Sequence of chain 1.D:
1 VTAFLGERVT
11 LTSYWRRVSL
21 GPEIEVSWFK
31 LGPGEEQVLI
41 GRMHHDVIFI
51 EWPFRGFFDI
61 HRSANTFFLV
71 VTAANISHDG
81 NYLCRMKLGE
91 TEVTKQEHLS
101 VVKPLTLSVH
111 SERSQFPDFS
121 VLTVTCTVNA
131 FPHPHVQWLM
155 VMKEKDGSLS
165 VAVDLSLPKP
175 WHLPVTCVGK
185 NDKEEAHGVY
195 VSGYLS

Binding-site contacts:
Ligand atom O6 contacts residue PHE54 of chain 1.D at 4.0 Å.
Ligand atom C1 contacts residue ASN75 of chain 1.D at 1.4 Å.
Ligand atom O3 contacts residue PRO53 of chain 1.D at 4.4 Å.
Ligand atom C7 contacts residue ASN75 of chain 1.D at 3.5 Å.
Ligand atom C3 contacts residue PRO53 of chain 1.D at 3.9 Å (hydrophobic).
Ligand atom C2 contacts residue ASN75 of chain 1.D at 2.4 Å.
Ligand atom C7 contacts residue PRO53 of chain 1.D at 4.3 Å (hydrophobic).
Ligand atom C5 contacts residue HIS78 of chain 1.D at 3.7 Å.
Ligand atom O5 contacts residue ASN75 of chain 1.D at 2.4 Å (h-bond).
Ligand atom C4 contacts residue ASN75 of chain 1.D at 4.2 Å.
Ligand atom C8 contacts residue PHE54 of chain 1.D at 3.4 Å (hydrophobic).
Ligand atom C2 contacts residue PHE57 of chain 1.D at 4.3 Å (hydrophobic).
Ligand atom C1 contacts residue PHE57 of chain 1.D at 4.3 Å (hydrophobic).
Ligand atom C8 contacts residue PRO53 of chain 1.D at 3.7 Å (hydrophobic).
Ligand atom N2 contacts residue ASN75 of chain 1.D at 2.9 Å (h-bond).
Ligand atom C2 contacts residue PRO53 of chain 1.D at 4.0 Å (hydrophobic).
Ligand atom C5 contacts residue ASN75 of chain 1.D at 3.7 Å.
Ligand atom O6 contacts residue PHE58 of chain 1.D at 4.0 Å.
Ligand atom N2 contacts residue PRO53 of chain 1.D at 3.3 Å (h-bond).
Ligand atom O3 contacts residue PHE57 of chain 1.D at 4.3 Å.
Ligand atom C6 contacts residue HIS78 of chain 1.D at 3.5 Å.
Ligand atom C1 contacts residue SER77 of chain 1.D at 4.3 Å.
Ligand atom C1 contacts residue HIS78 of chain 1.D at 3.8 Å.
Ligand atom O7 contacts residue ASN75 of chain 1.D at 3.7 Å.
Ligand atom O6 contacts residue SER77 of chain 1.D at 4.2 Å.
Ligand atom C3 contacts residue ASN75 of chain 1.D at 3.8 Å.
Ligand atom O5 contacts residue HIS78 of chain 1.D at 2.9 Å (h-bond).
Ligand atom C8 contacts residue LYS159 of chain 1.D at 4.3 Å.
Ligand atom O5 contacts residue PHE57 of chain 1.D at 3.9 Å.
Ligand atom C1 contacts residue PRO53 of chain 1.D at 4.3 Å (hydrophobic).
Ligand atom O6 contacts residue HIS78 of chain 1.D at 3.0 Å (h-bond).
Ligand atom C6 contacts residue PHE57 of chain 1.D at 4.2 Å (hydrophobic).
Ligand atom C4 contacts residue PHE57 of chain 1.D at 4.0 Å (hydrophobic).

The small molecule below binds the protein below.
Small molecule (SMILES): CC(=O)N[C@H]1[C@H](O[C@H]2[C@H](O)[C@@H](NC(C)=O)CO[C@@H]2CO)O[C@H](CO)[C@@H](O[C@@H]2O[C@H](CO)[C@@H](O)[C@H](O)[C@@H]2O)[C@@H]1O